Binding-site contacts:
Ligand atom C2' contacts residue ASN384 of chain 1.C at 3.4 Å.
Ligand atom O1B contacts residue MG1 of chain 1.K at 2.8 Å.
Ligand atom O1A contacts residue LYS221 of chain 1.B at 3.5 Å (salt-bridge).
Ligand atom O1B contacts residue THR222 of chain 1.B at 2.6 Å (h-bond).
Ligand atom C4' contacts residue ASP377 of chain 1.C at 3.4 Å.
Ligand atom N7 contacts residue HIS501 of chain 1.B at 3.1 Å (h-bond).
Ligand atom O2B contacts residue THR219 of chain 1.B at 3.5 Å (h-bond).
Ligand atom O2A contacts residue ARG425 of chain 1.C at 3.2 Å (salt-bridge).
Ligand atom C2 contacts residue TRP223 of chain 1.B at 3.5 Å (hydrophobic).
Ligand atom N7 contacts residue GLY220 of chain 1.B at 3.4 Å.
Ligand atom O3' contacts residue ASN384 of chain 1.C at 2.9 Å (h-bond).
Ligand atom S1G contacts residue ARG425 of chain 1.C at 2.9 Å (salt-bridge).
Ligand atom O2G contacts residue ARG426 of chain 1.C at 3.1 Å (salt-bridge).
Ligand atom C5' contacts residue GLU375 of chain 1.C at 3.3 Å.
Ligand atom O3B contacts residue GLY218 of chain 1.B at 3.1 Å (h-bond).
Ligand atom O2B contacts residue GLY220 of chain 1.B at 3.0 Å (h-bond).
Ligand atom N2 contacts residue TRP223 of chain 1.B at 3.5 Å.
Ligand atom N2 contacts residue ILE447 of chain 1.B at 3.4 Å.
Ligand atom O2A contacts residue GLU375 of chain 1.C at 3.0 Å (salt-bridge).
Ligand atom N1 contacts residue TRP223 of chain 1.B at 3.3 Å.
Ligand atom C5' contacts residue ARG425 of chain 1.C at 3.4 Å.
Ligand atom O2A contacts residue LYS378 of chain 1.C at 3.1 Å (salt-bridge).
Ligand atom O1A contacts residue TRP223 of chain 1.B at 2.7 Å (h-bond).
Ligand atom N2 contacts residue LYS451 of chain 1.B at 3.5 Å (salt-bridge).
Ligand atom PG contacts residue MG1 of chain 1.K at 3.4 Å.
Ligand atom C2' contacts residue TRP223 of chain 1.B at 3.5 Å (hydrophobic).
Ligand atom O3A contacts residue GLY220 of chain 1.B at 3.3 Å (h-bond).
Ligand atom C4' contacts residue GLU375 of chain 1.C at 3.5 Å.
Ligand atom O2' contacts residue ASN384 of chain 1.C at 2.4 Å (h-bond).
Ligand atom S1G contacts residue ARG426 of chain 1.C at 2.9 Å (salt-bridge).
Ligand atom O3' contacts residue LYS378 of chain 1.C at 3.0 Å (salt-bridge).
Ligand atom O1A contacts residue THR222 of chain 1.B at 3.1 Å (h-bond).
Ligand atom O3G contacts residue LYS221 of chain 1.B at 3.3 Å.
Ligand atom O2B contacts residue LYS221 of chain 1.B at 2.7 Å (salt-bridge).
Ligand atom C6 contacts residue TRP223 of chain 1.B at 3.5 Å (hydrophobic).
Ligand atom O6 contacts residue PHE438 of chain 1.B at 3.2 Å.
Ligand atom O3' contacts residue ASP377 of chain 1.C at 3.0 Å (salt-bridge).
Ligand atom O1A contacts residue GLY220 of chain 1.B at 3.3 Å.
Ligand atom O3B contacts residue ARG425 of chain 1.C at 3.5 Å (salt-bridge).
Ligand atom O2G contacts residue MG1 of chain 1.K at 2.1 Å.

Sequence of chain 1.C:
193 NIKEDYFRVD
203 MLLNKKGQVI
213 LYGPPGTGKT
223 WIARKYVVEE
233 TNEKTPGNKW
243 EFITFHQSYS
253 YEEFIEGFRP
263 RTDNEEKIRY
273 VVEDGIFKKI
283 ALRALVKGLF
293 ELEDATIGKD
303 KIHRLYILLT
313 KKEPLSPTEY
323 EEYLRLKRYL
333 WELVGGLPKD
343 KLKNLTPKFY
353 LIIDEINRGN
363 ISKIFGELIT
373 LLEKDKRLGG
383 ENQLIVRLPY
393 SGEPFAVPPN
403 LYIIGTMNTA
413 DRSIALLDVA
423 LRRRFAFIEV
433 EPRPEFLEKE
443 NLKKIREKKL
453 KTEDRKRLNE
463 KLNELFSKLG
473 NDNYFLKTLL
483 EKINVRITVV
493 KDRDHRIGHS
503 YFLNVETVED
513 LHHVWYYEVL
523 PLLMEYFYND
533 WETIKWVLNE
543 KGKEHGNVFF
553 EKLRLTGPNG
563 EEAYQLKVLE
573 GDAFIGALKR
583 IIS

This small molecule binds to this protein.
Small molecule (SMILES): Nc1nc2c(ncn2[C@@H]2O[C@H](CO[P](=O)(O)O[P](=O)(O)OP(O)(O)=S)[C@@H](O)[C@H]2O)c(=O)[nH]1

Sequence of chain 1.B:
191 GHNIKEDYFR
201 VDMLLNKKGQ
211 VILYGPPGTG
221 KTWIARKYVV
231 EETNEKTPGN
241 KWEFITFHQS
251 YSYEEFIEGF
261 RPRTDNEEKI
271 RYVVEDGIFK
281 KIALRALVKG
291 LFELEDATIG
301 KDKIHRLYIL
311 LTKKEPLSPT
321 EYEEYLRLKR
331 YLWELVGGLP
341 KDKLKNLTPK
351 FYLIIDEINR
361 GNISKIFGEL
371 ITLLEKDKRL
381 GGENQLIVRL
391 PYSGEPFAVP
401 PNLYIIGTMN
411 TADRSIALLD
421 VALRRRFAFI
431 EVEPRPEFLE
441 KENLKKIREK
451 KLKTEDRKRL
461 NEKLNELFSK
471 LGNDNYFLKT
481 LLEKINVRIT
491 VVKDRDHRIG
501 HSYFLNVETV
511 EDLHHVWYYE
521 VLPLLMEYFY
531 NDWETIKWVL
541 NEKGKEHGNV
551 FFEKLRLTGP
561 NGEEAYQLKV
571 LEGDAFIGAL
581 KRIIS